The protein below binds the small molecule below.
Small molecule (SMILES): OC[C@H]1O[C@@H](O[C@@H]2[C@H](O)[C@@H](O)[C@H](O)O[C@@H]2CO)[C@H](O)[C@@H](O)[C@H]1O

Sequence of chain 1.B:
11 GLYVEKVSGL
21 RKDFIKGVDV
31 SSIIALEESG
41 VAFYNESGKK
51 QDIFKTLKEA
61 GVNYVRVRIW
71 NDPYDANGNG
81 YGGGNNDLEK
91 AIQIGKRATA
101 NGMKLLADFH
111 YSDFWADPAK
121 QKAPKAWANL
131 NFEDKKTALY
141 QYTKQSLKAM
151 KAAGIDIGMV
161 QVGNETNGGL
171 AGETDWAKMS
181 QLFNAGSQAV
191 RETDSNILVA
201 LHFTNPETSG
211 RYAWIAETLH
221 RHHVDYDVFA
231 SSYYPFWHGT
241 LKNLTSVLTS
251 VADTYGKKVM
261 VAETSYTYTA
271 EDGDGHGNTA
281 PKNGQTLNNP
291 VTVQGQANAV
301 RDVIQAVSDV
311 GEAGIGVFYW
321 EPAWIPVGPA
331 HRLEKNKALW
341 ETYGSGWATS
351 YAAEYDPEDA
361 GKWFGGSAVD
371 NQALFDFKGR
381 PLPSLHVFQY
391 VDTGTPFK

Binding-site contacts:
Ligand atom O6 contacts residue VAL369 of chain 1.B at 4.1 Å.
Ligand atom O6 contacts residue TRP347 of chain 1.B at 3.3 Å (h-bond).
Ligand atom C6 contacts residue ALA368 of chain 1.B at 3.7 Å (hydrophobic).
Ligand atom C5 contacts residue TRP347 of chain 1.B at 3.5 Å (hydrophobic).
Ligand atom O3 contacts residue TRP115 of chain 1.B at 3.7 Å.
Ligand atom C3 contacts residue ASP117 of chain 1.B at 4.2 Å.
Ligand atom C3 contacts residue TRP347 of chain 1.B at 4.1 Å (hydrophobic).
Ligand atom C2 contacts residue ASP117 of chain 1.B at 3.6 Å.
Ligand atom C1 contacts residue ASP359 of chain 1.B at 4.2 Å.
Ligand atom O5 contacts residue TRP347 of chain 1.B at 4.0 Å.
Ligand atom C1 contacts residue TRP347 of chain 1.B at 3.8 Å (hydrophobic).
Ligand atom C3 contacts residue ASP359 of chain 1.B at 3.3 Å.
Ligand atom C4 contacts residue TRP115 of chain 1.B at 4.2 Å (hydrophobic).
Ligand atom C3 contacts residue LYS120 of chain 1.B at 4.1 Å.
Ligand atom O5 contacts residue TRP320 of chain 1.B at 3.8 Å.
Ligand atom O3 contacts residue TRP347 of chain 1.B at 4.0 Å.
Ligand atom C5 contacts residue TRP320 of chain 1.B at 4.3 Å (hydrophobic).
Ligand atom C1 contacts residue TRP115 of chain 1.B at 3.9 Å (hydrophobic).
Ligand atom O2 contacts residue LYS120 of chain 1.B at 3.8 Å.
Ligand atom O6 contacts residue TRP363 of chain 1.B at 3.7 Å.
Ligand atom O3 contacts residue TRP363 of chain 1.B at 4.1 Å.
Ligand atom C5 contacts residue TRP115 of chain 1.B at 4.1 Å (hydrophobic).
Ligand atom O6 contacts residue HIS276 of chain 1.B at 2.8 Å (h-bond).
Ligand atom C3 contacts residue TRP115 of chain 1.B at 3.5 Å (hydrophobic).
Ligand atom O3 contacts residue ASP359 of chain 1.B at 2.6 Å (salt-bridge).
Ligand atom C1 contacts residue TRP320 of chain 1.B at 4.3 Å (hydrophobic).
Ligand atom C6 contacts residue TRP347 of chain 1.B at 3.8 Å (hydrophobic).
Ligand atom O3 contacts residue ASP117 of chain 1.B at 3.6 Å.
Ligand atom O6 contacts residue ALA368 of chain 1.B at 4.3 Å.
Ligand atom O5 contacts residue TRP115 of chain 1.B at 4.4 Å.
Ligand atom C2 contacts residue ASP359 of chain 1.B at 3.5 Å.
Ligand atom C2 contacts residue TRP115 of chain 1.B at 4.2 Å (hydrophobic).
Ligand atom O3 contacts residue LYS120 of chain 1.B at 2.7 Å (salt-bridge).
Ligand atom O6 contacts residue TRP320 of chain 1.B at 3.4 Å.
Ligand atom O4 contacts residue TRP347 of chain 1.B at 4.4 Å.
Ligand atom C4 contacts residue TRP347 of chain 1.B at 3.7 Å (hydrophobic).
Ligand atom O2 contacts residue ASP117 of chain 1.B at 2.7 Å (salt-bridge).
Ligand atom O2 contacts residue TRP115 of chain 1.B at 4.1 Å.
Ligand atom O2 contacts residue ASP359 of chain 1.B at 2.6 Å (salt-bridge).
Ligand atom C6 contacts residue HIS276 of chain 1.B at 3.8 Å.